Sequence of chain 2.A:
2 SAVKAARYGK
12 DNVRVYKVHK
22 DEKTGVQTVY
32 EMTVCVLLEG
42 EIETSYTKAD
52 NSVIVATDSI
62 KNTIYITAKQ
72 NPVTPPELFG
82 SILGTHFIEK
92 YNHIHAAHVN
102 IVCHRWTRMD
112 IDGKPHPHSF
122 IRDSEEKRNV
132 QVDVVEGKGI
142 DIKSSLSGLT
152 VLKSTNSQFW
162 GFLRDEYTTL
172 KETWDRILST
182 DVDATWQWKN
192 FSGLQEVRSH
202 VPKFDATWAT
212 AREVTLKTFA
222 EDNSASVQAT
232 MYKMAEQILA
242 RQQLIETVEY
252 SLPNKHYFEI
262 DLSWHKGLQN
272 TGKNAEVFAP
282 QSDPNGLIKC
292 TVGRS

Sequence of chain 1.A:
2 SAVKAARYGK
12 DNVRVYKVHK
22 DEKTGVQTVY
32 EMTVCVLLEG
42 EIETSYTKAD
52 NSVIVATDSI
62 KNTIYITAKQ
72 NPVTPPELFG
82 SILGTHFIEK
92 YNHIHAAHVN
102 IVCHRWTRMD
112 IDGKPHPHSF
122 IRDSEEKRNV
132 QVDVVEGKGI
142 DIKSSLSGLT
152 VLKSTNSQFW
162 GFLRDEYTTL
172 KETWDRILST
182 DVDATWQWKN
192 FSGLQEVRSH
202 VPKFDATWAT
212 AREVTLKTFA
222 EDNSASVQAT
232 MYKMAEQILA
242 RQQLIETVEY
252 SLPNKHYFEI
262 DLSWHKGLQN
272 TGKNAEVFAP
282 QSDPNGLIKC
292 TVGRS

This protein binds this small molecule.
Small molecule (SMILES): O=c1[nH]c(=O)c2nn[nH]c2[nH]1

Binding-site contacts:
Ligand atom N9 contacts residue LEU171 of chain 2.A at 4.1 Å.
Ligand atom N3 contacts residue PHE160 of chain 2.A at 3.7 Å.
Ligand atom C2 contacts residue VAL228 of chain 2.A at 3.9 Å (hydrophobic).
Ligand atom C4 contacts residue ARG177 of chain 2.A at 3.6 Å.
Ligand atom O6 contacts residue ILE289 of chain 2.A at 4.0 Å.
Ligand atom C2 contacts residue ARG177 of chain 2.A at 3.4 Å.
Ligand atom O2 contacts residue SER227 of chain 2.A at 3.5 Å.
Ligand atom C4 contacts residue ASN255 of chain 2.A at 3.9 Å.
Ligand atom O2 contacts residue ARG177 of chain 2.A at 2.6 Å (salt-bridge).
Ligand atom C2 contacts residue PHE160 of chain 2.A at 3.6 Å (hydrophobic).
Ligand atom N7 contacts residue THR58 of chain 1.A at 3.0 Å (h-bond).
Ligand atom N8 contacts residue ALA57 of chain 1.A at 3.9 Å.
Ligand atom O2 contacts residue GLN229 of chain 2.A at 3.9 Å.
Ligand atom N8 contacts residue PHE160 of chain 2.A at 3.6 Å.
Ligand atom C2 contacts residue GLN229 of chain 2.A at 3.9 Å.
Ligand atom O6 contacts residue GLN229 of chain 2.A at 2.8 Å (h-bond).
Ligand atom C6 contacts residue GLN229 of chain 2.A at 3.7 Å.
Ligand atom N8 contacts residue ASP59 of chain 1.A at 4.0 Å.
Ligand atom C5 contacts residue PHE160 of chain 2.A at 3.3 Å (hydrophobic).
Ligand atom N9 contacts residue THR58 of chain 1.A at 4.0 Å.
Ligand atom N7 contacts residue ALA57 of chain 1.A at 3.7 Å.
Ligand atom N3 contacts residue ARG177 of chain 2.A at 2.8 Å (salt-bridge).
Ligand atom O6 contacts residue TYR9 of chain 1.A at 4.1 Å.
Ligand atom C5 contacts residue THR58 of chain 1.A at 4.0 Å.
Ligand atom O6 contacts residue THR58 of chain 1.A at 3.9 Å.
Ligand atom N3 contacts residue ASN255 of chain 2.A at 3.5 Å (h-bond).
Ligand atom N9 contacts residue ARG177 of chain 2.A at 3.9 Å.
Ligand atom N8 contacts residue LEU171 of chain 2.A at 3.9 Å.
Ligand atom C6 contacts residue PHE160 of chain 2.A at 3.5 Å (hydrophobic).
Ligand atom N7 contacts residue PHE160 of chain 2.A at 3.6 Å.
Ligand atom N1 contacts residue GLN229 of chain 2.A at 2.9 Å (h-bond).
Ligand atom O2 contacts residue PHE160 of chain 2.A at 3.9 Å.
Ligand atom O2 contacts residue VAL228 of chain 2.A at 2.9 Å (h-bond).
Ligand atom N8 contacts residue THR58 of chain 1.A at 3.2 Å (h-bond).
Ligand atom N9 contacts residue PHE160 of chain 2.A at 3.5 Å.
Ligand atom O6 contacts residue PHE160 of chain 2.A at 4.0 Å.
Ligand atom N1 contacts residue PHE160 of chain 2.A at 3.5 Å.
Ligand atom C4 contacts residue PHE160 of chain 2.A at 3.4 Å (hydrophobic).
Ligand atom O6 contacts residue ILE55 of chain 1.A at 3.7 Å.
Ligand atom C2 contacts residue ASN255 of chain 2.A at 4.0 Å.